This small molecule binds to this protein.
Small molecule (SMILES): OC[C@H]1O[C@@](CO)(O[C@H]2O[C@H](CO)[C@@H](O)[C@H](O)[C@H]2O)[C@@H](O)[C@@H]1O

Sequence of chain 18.A:
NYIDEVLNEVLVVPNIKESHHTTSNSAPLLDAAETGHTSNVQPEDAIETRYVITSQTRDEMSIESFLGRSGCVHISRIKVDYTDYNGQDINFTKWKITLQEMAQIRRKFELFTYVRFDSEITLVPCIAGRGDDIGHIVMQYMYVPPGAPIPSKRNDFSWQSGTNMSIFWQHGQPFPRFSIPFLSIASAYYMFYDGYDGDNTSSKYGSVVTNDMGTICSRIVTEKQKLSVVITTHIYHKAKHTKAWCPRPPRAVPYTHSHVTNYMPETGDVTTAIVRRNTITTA

Binding-site contacts:
Ligand atom O2 contacts residue ASN215 of chain 18.A at 3.5 Å.
Ligand atom C5 contacts residue THR102 of chain 18.A at 2.8 Å.
Ligand atom C5 contacts residue HIS263 of chain 18.A at 3.9 Å.
Ligand atom O6 contacts residue LEU103 of chain 18.A at 3.3 Å.
Ligand atom O6 contacts residue THR102 of chain 18.A at 2.4 Å.
Ligand atom C1 contacts residue MET195 of chain 18.A at 3.2 Å (hydrophobic).
Ligand atom O1 contacts residue GLN104 of chain 18.A at 3.9 Å.
Ligand atom C2 contacts residue MET217 of chain 18.A at 3.5 Å (hydrophobic).
Ligand atom O2 contacts residue MET217 of chain 18.A at 3.3 Å (h-bond).
Ligand atom C6 contacts residue THR102 of chain 18.A at 1.9 Å.
Ligand atom O3 contacts residue ILE101 of chain 18.A at 3.5 Å.
Ligand atom O2 contacts residue MET195 of chain 18.A at 3.6 Å.
Ligand atom O2 contacts residue TYR193 of chain 18.A at 3.9 Å.
Ligand atom O4 contacts residue HIS263 of chain 18.A at 2.6 Å.
Ligand atom C5 contacts residue LEU103 of chain 18.A at 3.0 Å (hydrophobic).
Ligand atom C3 contacts residue ASN215 of chain 18.A at 3.5 Å.
Ligand atom C6 contacts residue HIS241 of chain 18.A at 3.7 Å.
Ligand atom O1 contacts residue TYR194 of chain 18.A at 3.8 Å.
Ligand atom O1 contacts residue MET195 of chain 18.A at 3.8 Å.
Ligand atom O4 contacts residue THR102 of chain 18.A at 3.8 Å.
Ligand atom O5 contacts residue LEU103 of chain 18.A at 3.3 Å.
Ligand atom O3 contacts residue MET217 of chain 18.A at 2.5 Å (h-bond).
Ligand atom C6 contacts residue ILE101 of chain 18.A at 3.2 Å (hydrophobic).
Ligand atom C6 contacts residue LEU103 of chain 18.A at 3.2 Å (hydrophobic).
Ligand atom O4 contacts residue ASN215 of chain 18.A at 3.4 Å (h-bond).
Ligand atom O3 contacts residue ASN215 of chain 18.A at 2.1 Å.
Ligand atom O6 contacts residue ILE101 of chain 18.A at 2.1 Å (h-bond).
Ligand atom C4 contacts residue ASN215 of chain 18.A at 4.0 Å.
Ligand atom O6 contacts residue HIS241 of chain 18.A at 4.0 Å.
Ligand atom C6 contacts residue LEU103 of chain 18.A at 2.7 Å (hydrophobic).
Ligand atom O5 contacts residue THR102 of chain 18.A at 3.6 Å.
Ligand atom O4 contacts residue ILE101 of chain 18.A at 4.0 Å.
Ligand atom C5 contacts residue LEU103 of chain 18.A at 3.5 Å (hydrophobic).
Ligand atom O6 contacts residue LEU103 of chain 18.A at 4.0 Å.
Ligand atom O3 contacts residue TYR194 of chain 18.A at 3.9 Å.
Ligand atom C3 contacts residue MET217 of chain 18.A at 3.2 Å (hydrophobic).
Ligand atom C2 contacts residue TYR193 of chain 18.A at 3.8 Å (hydrophobic).
Ligand atom C4 contacts residue HIS263 of chain 18.A at 3.7 Å.
Ligand atom O5 contacts residue LEU103 of chain 18.A at 3.0 Å (h-bond).
Ligand atom C4 contacts residue THR102 of chain 18.A at 3.9 Å.